Binding-site contacts:
Ligand atom C7 contacts residue ASP526 of chain 1.B at 3.8 Å.
Ligand atom C1 contacts residue ASN501 of chain 1.B at 1.5 Å.
Ligand atom C5 contacts residue SER479 of chain 1.B at 4.2 Å.
Ligand atom O5 contacts residue SER479 of chain 1.B at 3.4 Å (h-bond).
Ligand atom C1 contacts residue SER503 of chain 1.B at 3.9 Å.
Ligand atom C3 contacts residue ASN501 of chain 1.B at 3.7 Å.
Ligand atom O5 contacts residue ASP477 of chain 1.B at 4.5 Å.
Ligand atom O7 contacts residue SER468 of chain 1.B at 3.5 Å.
Ligand atom O7 contacts residue CYS469 of chain 1.B at 3.7 Å.
Ligand atom C1 contacts residue SER479 of chain 1.B at 4.2 Å.
Ligand atom O6 contacts residue SER479 of chain 1.B at 2.8 Å (h-bond).
Ligand atom N2 contacts residue ASN501 of chain 1.B at 2.8 Å (h-bond).
Ligand atom C4 contacts residue ASN501 of chain 1.B at 4.4 Å.
Ligand atom C8 contacts residue CYS469 of chain 1.B at 3.8 Å (hydrophobic).
Ligand atom C3 contacts residue ASP526 of chain 1.B at 4.0 Å.
Ligand atom C8 contacts residue ASP526 of chain 1.B at 3.8 Å.
Ligand atom O6 contacts residue SER407 of chain 1.B at 4.1 Å.
Ligand atom C8 contacts residue TYR524 of chain 1.B at 3.5 Å (hydrophobic).
Ligand atom O6 contacts residue LYS480 of chain 1.B at 3.7 Å.
Ligand atom O5 contacts residue ASN501 of chain 1.B at 2.4 Å (h-bond).
Ligand atom N2 contacts residue ASP526 of chain 1.B at 2.8 Å (salt-bridge).
Ligand atom O5 contacts residue SER503 of chain 1.B at 4.2 Å.
Ligand atom C2 contacts residue ASP526 of chain 1.B at 3.6 Å.
Ligand atom C5 contacts residue ASN501 of chain 1.B at 3.8 Å.
Ligand atom C7 contacts residue ASN501 of chain 1.B at 3.6 Å.
Ligand atom O7 contacts residue ASN501 of chain 1.B at 4.1 Å.
Ligand atom C2 contacts residue ASN501 of chain 1.B at 2.4 Å.
Ligand atom C1 contacts residue ASP526 of chain 1.B at 3.4 Å.
Ligand atom C6 contacts residue SER479 of chain 1.B at 3.8 Å.
Ligand atom C7 contacts residue CYS469 of chain 1.B at 4.3 Å (hydrophobic).
Ligand atom C8 contacts residue SER468 of chain 1.B at 4.5 Å.
Ligand atom C7 contacts residue SER468 of chain 1.B at 4.3 Å.

This small molecule binds to this protein.
Small molecule (SMILES): CC(=O)N[C@@H]1[C@@H](O)[C@H](O)[C@@H](CO)O[C@H]1O

Sequence of chain 1.B:
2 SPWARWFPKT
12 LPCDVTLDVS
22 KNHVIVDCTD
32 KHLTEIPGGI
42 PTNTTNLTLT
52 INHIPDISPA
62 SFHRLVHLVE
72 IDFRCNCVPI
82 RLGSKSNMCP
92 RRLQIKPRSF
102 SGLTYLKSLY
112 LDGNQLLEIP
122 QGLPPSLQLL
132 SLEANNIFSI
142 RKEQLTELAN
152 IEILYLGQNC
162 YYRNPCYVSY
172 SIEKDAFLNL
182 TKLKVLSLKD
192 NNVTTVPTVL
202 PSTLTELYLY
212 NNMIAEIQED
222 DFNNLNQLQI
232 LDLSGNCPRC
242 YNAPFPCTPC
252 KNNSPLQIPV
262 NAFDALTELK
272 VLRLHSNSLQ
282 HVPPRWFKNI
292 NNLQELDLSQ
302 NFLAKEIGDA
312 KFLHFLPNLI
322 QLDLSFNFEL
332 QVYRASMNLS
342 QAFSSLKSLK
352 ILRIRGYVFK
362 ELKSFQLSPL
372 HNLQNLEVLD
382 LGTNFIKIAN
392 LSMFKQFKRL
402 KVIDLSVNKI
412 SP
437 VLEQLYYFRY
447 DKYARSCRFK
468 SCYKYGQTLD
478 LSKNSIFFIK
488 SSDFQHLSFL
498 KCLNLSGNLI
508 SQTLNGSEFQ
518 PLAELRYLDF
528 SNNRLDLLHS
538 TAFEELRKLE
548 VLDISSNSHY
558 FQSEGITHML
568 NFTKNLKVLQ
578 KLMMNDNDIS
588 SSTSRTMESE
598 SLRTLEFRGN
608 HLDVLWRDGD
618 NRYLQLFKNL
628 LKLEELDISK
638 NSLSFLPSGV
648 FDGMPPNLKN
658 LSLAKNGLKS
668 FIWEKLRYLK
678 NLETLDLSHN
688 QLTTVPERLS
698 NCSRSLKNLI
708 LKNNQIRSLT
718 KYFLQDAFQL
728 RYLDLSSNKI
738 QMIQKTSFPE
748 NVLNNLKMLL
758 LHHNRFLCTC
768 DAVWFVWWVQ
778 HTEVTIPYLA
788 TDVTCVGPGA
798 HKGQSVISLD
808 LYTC